Sequence of chain 1.A:
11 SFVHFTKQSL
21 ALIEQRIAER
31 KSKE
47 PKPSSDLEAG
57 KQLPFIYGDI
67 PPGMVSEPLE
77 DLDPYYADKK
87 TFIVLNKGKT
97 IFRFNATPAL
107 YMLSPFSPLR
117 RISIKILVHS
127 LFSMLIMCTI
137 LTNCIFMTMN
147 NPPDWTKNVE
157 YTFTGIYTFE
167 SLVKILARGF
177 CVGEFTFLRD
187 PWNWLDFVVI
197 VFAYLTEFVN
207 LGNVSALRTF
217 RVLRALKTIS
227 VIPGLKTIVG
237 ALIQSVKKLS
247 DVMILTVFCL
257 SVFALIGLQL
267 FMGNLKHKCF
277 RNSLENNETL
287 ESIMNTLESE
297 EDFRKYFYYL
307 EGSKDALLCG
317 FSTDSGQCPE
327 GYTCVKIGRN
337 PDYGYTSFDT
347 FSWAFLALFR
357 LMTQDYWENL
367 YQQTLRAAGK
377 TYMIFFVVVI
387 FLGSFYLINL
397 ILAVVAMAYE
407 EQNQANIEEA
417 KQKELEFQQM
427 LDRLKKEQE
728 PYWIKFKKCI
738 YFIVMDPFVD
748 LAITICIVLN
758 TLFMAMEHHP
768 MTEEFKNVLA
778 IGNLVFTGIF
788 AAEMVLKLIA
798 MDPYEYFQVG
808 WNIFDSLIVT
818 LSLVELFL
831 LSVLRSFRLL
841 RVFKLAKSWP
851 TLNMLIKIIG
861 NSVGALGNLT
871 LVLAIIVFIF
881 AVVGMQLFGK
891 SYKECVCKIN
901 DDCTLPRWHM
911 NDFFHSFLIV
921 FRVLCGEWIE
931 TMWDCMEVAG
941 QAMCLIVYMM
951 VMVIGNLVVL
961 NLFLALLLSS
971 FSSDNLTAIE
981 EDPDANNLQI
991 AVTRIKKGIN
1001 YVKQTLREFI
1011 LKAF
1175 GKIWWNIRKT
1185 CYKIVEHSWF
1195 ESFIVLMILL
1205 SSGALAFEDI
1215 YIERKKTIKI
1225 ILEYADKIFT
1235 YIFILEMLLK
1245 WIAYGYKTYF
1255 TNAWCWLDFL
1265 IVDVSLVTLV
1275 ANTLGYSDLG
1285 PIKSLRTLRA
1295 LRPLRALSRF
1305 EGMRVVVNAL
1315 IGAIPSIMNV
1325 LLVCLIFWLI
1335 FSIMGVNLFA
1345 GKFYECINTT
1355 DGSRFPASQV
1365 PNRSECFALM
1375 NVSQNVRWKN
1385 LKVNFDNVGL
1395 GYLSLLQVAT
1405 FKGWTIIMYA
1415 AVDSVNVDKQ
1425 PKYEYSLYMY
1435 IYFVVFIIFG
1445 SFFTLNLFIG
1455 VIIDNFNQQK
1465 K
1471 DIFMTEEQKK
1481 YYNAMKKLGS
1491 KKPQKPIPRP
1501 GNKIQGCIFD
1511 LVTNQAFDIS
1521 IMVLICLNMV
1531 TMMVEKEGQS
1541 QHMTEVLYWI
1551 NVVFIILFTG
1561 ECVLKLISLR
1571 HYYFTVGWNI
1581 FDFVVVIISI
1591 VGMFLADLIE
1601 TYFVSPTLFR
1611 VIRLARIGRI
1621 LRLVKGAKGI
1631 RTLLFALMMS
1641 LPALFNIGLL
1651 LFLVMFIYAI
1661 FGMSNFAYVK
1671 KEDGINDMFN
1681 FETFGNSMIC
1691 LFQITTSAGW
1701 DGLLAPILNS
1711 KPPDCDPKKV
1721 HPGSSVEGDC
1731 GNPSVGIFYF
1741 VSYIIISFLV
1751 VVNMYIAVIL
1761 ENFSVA

Binding-site contacts:
Ligand atom CAD contacts residue ALA1257 of chain 1.A at 3.6 Å (hydrophobic).
Ligand atom CAK contacts residue TRP1260 of chain 1.A at 4.5 Å (hydrophobic).
Ligand atom OAW contacts residue THR1255 of chain 1.A at 4.3 Å.
Ligand atom CAV contacts residue THR1255 of chain 1.A at 4.1 Å.
Ligand atom CAQ contacts residue TRP1260 of chain 1.A at 3.6 Å (hydrophobic).
Ligand atom CAE contacts residue TRP1260 of chain 1.A at 3.5 Å (hydrophobic).
Ligand atom CAY contacts residue THR1255 of chain 1.A at 4.2 Å.
Ligand atom CBD contacts residue TRP1260 of chain 1.A at 4.4 Å (hydrophobic).
Ligand atom CAM contacts residue THR1255 of chain 1.A at 4.1 Å.
Ligand atom CAA contacts residue LEU1264 of chain 1.A at 4.2 Å (hydrophobic).
Ligand atom CAP contacts residue TRP1260 of chain 1.A at 3.9 Å (hydrophobic).
Ligand atom CAI contacts residue PHE1254 of chain 1.A at 4.5 Å (hydrophobic).

The small molecule below binds the protein below.
Small molecule (SMILES): CC(C)CCC[C@@H](C)[C@H]1CC[C@H]2[C@@H]3CC=C4C[C@@H](OC(=O)CCC(=O)O)CC[C@]4(C)[C@H]3CC[C@]12C